A small-molecule ligand and the protein it binds are described below.
Small molecule (SMILES): COc1cncc(N2CCc3nc(NC(C)=O)sc3C2)c1

Binding-site contacts:
Ligand atom C1 contacts residue TRP670 of chain 1.A at 3.9 Å (hydrophobic).
Ligand atom O20 contacts residue LYS691 of chain 1.A at 3.7 Å.
Ligand atom C19 contacts residue TYR725 of chain 1.A at 3.3 Å (hydrophobic).
Ligand atom C2 contacts residue ILE739 of chain 1.A at 3.8 Å (hydrophobic).
Ligand atom C12 contacts residue GLU738 of chain 1.A at 3.9 Å.
Ligand atom C1 contacts residue ASP742 of chain 1.A at 4.0 Å.
Ligand atom N18 contacts residue TYR725 of chain 1.A at 3.5 Å (h-bond).
Ligand atom C8 contacts residue MET811 of chain 1.A at 3.9 Å (hydrophobic).
Ligand atom O3 contacts residue ALA743 of chain 1.A at 3.6 Å (h-bond).
Ligand atom C1 contacts residue VAL740 of chain 1.A at 3.2 Å (hydrophobic).
Ligand atom C5 contacts residue ILE739 of chain 1.A at 3.7 Å (hydrophobic).
Ligand atom C19 contacts residue ASP822 of chain 1.A at 3.6 Å.
Ligand atom N11 contacts residue ILE821 of chain 1.A at 3.7 Å.
Ligand atom C2 contacts residue ALA743 of chain 1.A at 3.5 Å (hydrophobic).
Ligand atom C5 contacts residue VAL740 of chain 1.A at 3.5 Å (hydrophobic).
Ligand atom C10 contacts residue ILE689 of chain 1.A at 3.7 Å (hydrophobic).
Ligand atom C12 contacts residue TYR725 of chain 1.A at 4.1 Å (hydrophobic).
Ligand atom N4 contacts residue ILE739 of chain 1.A at 3.3 Å.
Ligand atom N6 contacts residue VAL740 of chain 1.A at 3.0 Å (h-bond).
Ligand atom C17 contacts residue ILE737 of chain 1.A at 3.7 Å (hydrophobic).
Ligand atom C16 contacts residue ASP822 of chain 1.A at 4.0 Å.
Ligand atom O3 contacts residue TRP670 of chain 1.A at 3.5 Å.
Ligand atom C2 contacts residue TRP670 of chain 1.A at 3.7 Å (hydrophobic).
Ligand atom C7 contacts residue VAL740 of chain 1.A at 3.9 Å (hydrophobic).
Ligand atom C13 contacts residue GLU738 of chain 1.A at 3.4 Å.
Ligand atom C17 contacts residue ASP822 of chain 1.A at 3.5 Å.
Ligand atom C8 contacts residue ILE689 of chain 1.A at 3.8 Å (hydrophobic).
Ligand atom C16 contacts residue ILE737 of chain 1.A at 4.1 Å (hydrophobic).
Ligand atom C19 contacts residue ILE821 of chain 1.A at 3.8 Å (hydrophobic).
Ligand atom S9 contacts residue MET811 of chain 1.A at 4.0 Å.
Ligand atom N4 contacts residue VAL740 of chain 1.A at 2.7 Å (h-bond).
Ligand atom C14 contacts residue ILE821 of chain 1.A at 3.9 Å (hydrophobic).
Ligand atom C1 contacts residue ALA743 of chain 1.A at 3.3 Å (hydrophobic).
Ligand atom N18 contacts residue ASP822 of chain 1.A at 3.4 Å (salt-bridge).
Ligand atom C12 contacts residue ILE737 of chain 1.A at 3.4 Å (hydrophobic).
Ligand atom N6 contacts residue ILE739 of chain 1.A at 3.9 Å.
Ligand atom O20 contacts residue ASP822 of chain 1.A at 3.9 Å.
Ligand atom C2 contacts residue VAL740 of chain 1.A at 3.4 Å (hydrophobic).
Ligand atom N18 contacts residue ILE737 of chain 1.A at 3.8 Å.
Ligand atom C7 contacts residue GLU738 of chain 1.A at 3.9 Å.

Sequence of chain 1.A:
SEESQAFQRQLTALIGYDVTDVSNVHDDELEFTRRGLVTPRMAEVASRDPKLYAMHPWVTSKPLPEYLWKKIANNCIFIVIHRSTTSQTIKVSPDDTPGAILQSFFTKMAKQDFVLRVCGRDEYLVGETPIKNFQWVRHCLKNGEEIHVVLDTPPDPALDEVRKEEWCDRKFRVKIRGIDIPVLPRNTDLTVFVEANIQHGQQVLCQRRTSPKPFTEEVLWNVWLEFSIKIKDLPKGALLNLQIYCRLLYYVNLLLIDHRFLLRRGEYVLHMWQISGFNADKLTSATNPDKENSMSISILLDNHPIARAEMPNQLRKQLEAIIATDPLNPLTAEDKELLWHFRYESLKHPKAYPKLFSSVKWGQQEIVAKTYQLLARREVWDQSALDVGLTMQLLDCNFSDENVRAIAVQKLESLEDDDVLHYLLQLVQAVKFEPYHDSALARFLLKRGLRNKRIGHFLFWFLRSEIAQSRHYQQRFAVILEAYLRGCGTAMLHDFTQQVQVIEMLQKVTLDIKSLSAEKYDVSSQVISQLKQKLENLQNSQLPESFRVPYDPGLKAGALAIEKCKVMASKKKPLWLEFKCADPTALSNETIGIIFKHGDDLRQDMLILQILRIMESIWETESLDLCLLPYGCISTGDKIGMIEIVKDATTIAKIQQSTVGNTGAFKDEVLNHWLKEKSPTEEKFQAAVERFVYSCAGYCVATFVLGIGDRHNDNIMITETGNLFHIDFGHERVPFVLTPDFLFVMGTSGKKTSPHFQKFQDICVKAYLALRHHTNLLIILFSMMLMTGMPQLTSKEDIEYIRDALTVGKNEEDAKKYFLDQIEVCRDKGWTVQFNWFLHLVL